Sequence of chain 1.A:
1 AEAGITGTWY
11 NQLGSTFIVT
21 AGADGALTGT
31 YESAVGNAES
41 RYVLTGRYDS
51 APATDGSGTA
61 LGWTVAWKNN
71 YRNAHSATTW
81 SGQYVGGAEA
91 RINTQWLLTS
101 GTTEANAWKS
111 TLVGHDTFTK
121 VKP

Sequence of chain 2.B:
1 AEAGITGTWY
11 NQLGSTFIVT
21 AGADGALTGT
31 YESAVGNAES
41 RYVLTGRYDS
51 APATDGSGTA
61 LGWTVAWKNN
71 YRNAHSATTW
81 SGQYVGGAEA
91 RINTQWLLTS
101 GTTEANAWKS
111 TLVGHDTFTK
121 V

Binding-site contacts:
Ligand atom CG contacts residue LEU13 of chain 2.B at 3.3 Å (hydrophobic).
Ligand atom OD1 contacts residue TYR31 of chain 2.B at 4.1 Å.
Ligand atom ND2 contacts residue LEU13 of chain 2.B at 3.6 Å.
Ligand atom CA contacts residue TRP67 of chain 2.B at 3.8 Å (hydrophobic).
Ligand atom NE2 contacts residue SER76 of chain 2.B at 3.0 Å (h-bond).
Ligand atom CE2 contacts residue VAL35 of chain 2.B at 4.0 Å (hydrophobic).
Ligand atom O contacts residue SER15 of chain 2.B at 3.4 Å (h-bond).
Ligand atom CE1 contacts residue LEU98 of chain 2.B at 4.1 Å (hydrophobic).
Ligand atom CE1 contacts residue SER76 of chain 2.B at 4.0 Å.
Ligand atom OD1 contacts residue ASN11 of chain 2.B at 3.1 Å (h-bond).
Ligand atom OE1 contacts residue TRP67 of chain 2.B at 3.6 Å.
Ligand atom O contacts residue SER33 of chain 2.B at 2.7 Å (h-bond).
Ligand atom CB contacts residue LEU13 of chain 2.B at 3.8 Å (hydrophobic).
Ligand atom CG contacts residue SER15 of chain 2.B at 4.0 Å.
Ligand atom OE1 contacts residue THR78 of chain 2.B at 2.8 Å (h-bond).
Ligand atom CB contacts residue TRP67 of chain 2.B at 3.9 Å (hydrophobic).
Ligand atom CB contacts residue TRP108 of chain 1.A at 3.7 Å (hydrophobic).
Ligand atom NE2 contacts residue LEU98 of chain 2.B at 4.0 Å.
Ligand atom CD contacts residue THR78 of chain 2.B at 3.9 Å.
Ligand atom CE1 contacts residue TRP67 of chain 2.B at 3.6 Å (hydrophobic).
Ligand atom CG contacts residue TRP67 of chain 2.B at 4.0 Å (hydrophobic).
Ligand atom CD2 contacts residue SER76 of chain 2.B at 3.9 Å.
Ligand atom OD1 contacts residue SER15 of chain 2.B at 3.0 Å (h-bond).
Ligand atom NE2 contacts residue TRP67 of chain 2.B at 3.8 Å.
Ligand atom CB contacts residue TYR42 of chain 2.B at 3.5 Å (hydrophobic).
Ligand atom OD1 contacts residue LEU13 of chain 2.B at 3.4 Å.
Ligand atom O contacts residue TRP108 of chain 1.A at 4.1 Å.
Ligand atom N contacts residue TRP108 of chain 1.A at 4.0 Å.
Ligand atom ND2 contacts residue TRP108 of chain 1.A at 3.7 Å.
Ligand atom O contacts residue TYR31 of chain 2.B at 3.6 Å.
Ligand atom CG contacts residue TYR42 of chain 2.B at 3.5 Å (hydrophobic).
Ligand atom C contacts residue SER33 of chain 2.B at 3.8 Å.
Ligand atom CB contacts residue TRP108 of chain 1.A at 4.0 Å (hydrophobic).
Ligand atom CB contacts residue TRP108 of chain 1.A at 3.8 Å (hydrophobic).
Ligand atom NE2 contacts residue THR78 of chain 2.B at 4.0 Å.
Ligand atom OG1 contacts residue ALA34 of chain 2.B at 3.6 Å.
Ligand atom OG1 contacts residue LEU13 of chain 2.B at 4.0 Å.
Ligand atom OE1 contacts residue LEU98 of chain 2.B at 3.9 Å.
Ligand atom NE2 contacts residue TRP96 of chain 2.B at 3.7 Å.
Ligand atom CB contacts residue TRP67 of chain 2.B at 3.8 Å (hydrophobic).

The small molecule below binds the protein below.
Small molecule (SMILES): C[C@@H](O)[C@H](NC(=O)[C@H](CC(N)=O)NC(=O)[C@H](CCC(N)=O)NC(=O)[C@@H]1CCCN1C(=O)[C@H](Cc1c[nH]cn1)NC(=O)[C@H](CS)NC(=O)[C@@H]([NH3+])Cc1ccccc1)C(N)=O